This small molecule binds to this protein.
Small molecule (SMILES): Cc1cn([C@H]2C[C@H](O[P](=O)(O)OC[C@H]3O[C@@H](n4ccc(N)nc4=O)C[C@@H]3O[P](=O)(O)OC[C@H]3O[C@@H](n4cnc5c(=O)nc(N)[nH]c54)C[C@@H]3O[P](=O)(O)OC[C@H]3O[C@@H](n4cnc5c(N)ncnc54)C[C@@H]3O[P](=O)(O)OC[C@H]3O[C@@H](n4cc(C)c(=O)[nH]c4=O)C[C@@H]3O[P](=O)(O)OC[C@H]3O[C@@H](n4cc(C)c(=O)[nH]c4=O)C[C@@H]3O)[C@@H](COP(=O)=O)O2)c(=O)[nH]c1=O

Binding-site contacts:
Ligand atom O5' contacts residue LYS679 of chain 1.A at 3.3 Å (salt-bridge).
Ligand atom P contacts residue LYS704 of chain 1.A at 4.3 Å.
Ligand atom C4' contacts residue LYS704 of chain 1.A at 3.8 Å.
Ligand atom OP1 contacts residue LYS741 of chain 1.A at 4.4 Å.
Ligand atom P contacts residue GLU643 of chain 1.A at 4.3 Å.
Ligand atom O4' contacts residue ARG647 of chain 1.A at 3.7 Å.
Ligand atom C5' contacts residue LYS704 of chain 1.A at 3.8 Å.
Ligand atom C5' contacts residue GLU643 of chain 1.A at 4.0 Å.
Ligand atom OP1 contacts residue GLU643 of chain 1.A at 3.6 Å.
Ligand atom OP1 contacts residue LYS704 of chain 1.A at 4.3 Å.
Ligand atom OP1 contacts residue GLU775 of chain 1.A at 3.1 Å (salt-bridge).
Ligand atom C2 contacts residue PHE644 of chain 1.A at 4.5 Å (hydrophobic).
Ligand atom O4' contacts residue GLU643 of chain 1.A at 4.0 Å.
Ligand atom C3' contacts residue LYS704 of chain 1.A at 3.4 Å.
Ligand atom O2 contacts residue PHE644 of chain 1.A at 4.1 Å.
Ligand atom OP1 contacts residue GLY675 of chain 1.A at 4.3 Å.
Ligand atom OP2 contacts residue LYS741 of chain 1.A at 4.4 Å.
Ligand atom P contacts residue LYS679 of chain 1.A at 3.5 Å.
Ligand atom O5' contacts residue GLU643 of chain 1.A at 3.8 Å.
Ligand atom OP2 contacts residue LYS704 of chain 1.A at 3.5 Å (salt-bridge).
Ligand atom OP1 contacts residue ALA771 of chain 1.A at 4.2 Å.
Ligand atom O5' contacts residue LYS704 of chain 1.A at 3.3 Å.
Ligand atom OP1 contacts residue LYS704 of chain 1.A at 3.7 Å.
Ligand atom P contacts residue GLU775 of chain 1.A at 4.4 Å.
Ligand atom P contacts residue LYS704 of chain 1.A at 3.8 Å.
Ligand atom OP1 contacts residue LYS679 of chain 1.A at 3.5 Å.
Ligand atom C4' contacts residue GLU643 of chain 1.A at 3.6 Å.
Ligand atom O3' contacts residue LYS704 of chain 1.A at 3.6 Å.

Sequence of chain 1.A:
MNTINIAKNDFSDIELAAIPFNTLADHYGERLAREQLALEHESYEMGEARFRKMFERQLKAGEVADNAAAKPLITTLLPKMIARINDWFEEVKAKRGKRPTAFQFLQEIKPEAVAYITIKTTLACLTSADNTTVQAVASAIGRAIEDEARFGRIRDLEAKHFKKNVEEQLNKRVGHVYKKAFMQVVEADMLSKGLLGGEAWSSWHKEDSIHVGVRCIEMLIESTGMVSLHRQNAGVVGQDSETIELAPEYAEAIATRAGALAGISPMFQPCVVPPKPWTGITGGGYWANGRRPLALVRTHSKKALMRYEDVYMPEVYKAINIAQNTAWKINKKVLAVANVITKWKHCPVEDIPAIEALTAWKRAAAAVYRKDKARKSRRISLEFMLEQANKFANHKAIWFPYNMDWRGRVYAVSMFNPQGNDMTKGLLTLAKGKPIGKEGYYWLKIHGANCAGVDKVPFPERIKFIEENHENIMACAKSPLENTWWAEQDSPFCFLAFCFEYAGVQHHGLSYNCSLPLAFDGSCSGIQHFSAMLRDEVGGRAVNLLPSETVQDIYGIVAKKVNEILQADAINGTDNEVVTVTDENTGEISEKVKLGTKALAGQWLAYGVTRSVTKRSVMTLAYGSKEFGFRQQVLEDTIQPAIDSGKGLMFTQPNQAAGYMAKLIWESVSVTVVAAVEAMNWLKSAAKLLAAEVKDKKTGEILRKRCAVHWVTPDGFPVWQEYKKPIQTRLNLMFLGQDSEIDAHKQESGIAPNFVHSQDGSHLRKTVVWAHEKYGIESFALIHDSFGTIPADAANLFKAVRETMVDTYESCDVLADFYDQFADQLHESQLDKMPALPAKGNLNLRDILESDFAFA